Binding-site contacts:
Ligand atom P contacts residue ARG19 of chain 3.A at 2.8 Å.
Ligand atom O2 contacts residue A2 of chain 3.B at 3.7 Å.
Ligand atom C5' contacts residue ARG15 of chain 3.A at 2.5 Å.
Ligand atom C4 contacts residue A3 of chain 3.B at 3.6 Å.
Ligand atom OP2 contacts residue ALA16 of chain 3.A at 4.1 Å.
Ligand atom C3' contacts residue ARG19 of chain 3.A at 3.4 Å.
Ligand atom O4 contacts residue A1 of chain 3.B at 3.0 Å (h-bond).
Ligand atom C4' contacts residue ARG15 of chain 3.A at 3.3 Å.
Ligand atom OP1 contacts residue ARG19 of chain 3.A at 4.1 Å.
Ligand atom OP2 contacts residue ARG19 of chain 3.A at 2.1 Å (salt-bridge).
Ligand atom C4' contacts residue ARG19 of chain 3.A at 3.7 Å.
Ligand atom O5' contacts residue ARG15 of chain 3.A at 3.6 Å.
Ligand atom C2 contacts residue A3 of chain 3.B at 3.5 Å.
Ligand atom P contacts residue ARG15 of chain 3.A at 3.1 Å.
Ligand atom C5 contacts residue ARG19 of chain 3.A at 2.9 Å.
Ligand atom OP2 contacts residue ARG15 of chain 3.A at 2.5 Å.
Ligand atom C3' contacts residue ARG15 of chain 3.A at 3.8 Å.
Ligand atom C4 contacts residue ARG19 of chain 3.A at 3.9 Å.
Ligand atom N1 contacts residue ARG19 of chain 3.A at 3.9 Å.
Ligand atom N3 contacts residue A2 of chain 3.B at 3.7 Å.
Ligand atom N3 contacts residue A1 of chain 3.B at 2.7 Å (h-bond).
Ligand atom C2 contacts residue A2 of chain 3.B at 3.9 Å.
Ligand atom C2 contacts residue A1 of chain 3.B at 3.1 Å.
Ligand atom OP1 contacts residue MET14 of chain 3.A at 3.8 Å.
Ligand atom C1' contacts residue ARG19 of chain 3.A at 4.3 Å.
Ligand atom N3 contacts residue A3 of chain 3.B at 2.8 Å (h-bond).
Ligand atom OP1 contacts residue ARG15 of chain 3.A at 2.5 Å.
Ligand atom C2' contacts residue ARG19 of chain 3.A at 3.6 Å.
Ligand atom C4 contacts residue A1 of chain 3.B at 3.4 Å.
Ligand atom O3' contacts residue ARG19 of chain 3.A at 3.6 Å (salt-bridge).
Ligand atom OP1 contacts residue LYS18 of chain 3.A at 3.7 Å.
Ligand atom O4' contacts residue ARG19 of chain 3.A at 3.9 Å.
Ligand atom O2 contacts residue A1 of chain 3.B at 2.7 Å (h-bond).
Ligand atom O3' contacts residue ARG15 of chain 3.A at 3.1 Å (salt-bridge).
Ligand atom C5' contacts residue ARG19 of chain 3.A at 3.2 Å.
Ligand atom O2 contacts residue A3 of chain 3.B at 3.2 Å.
Ligand atom O4 contacts residue A3 of chain 3.B at 2.8 Å (h-bond).
Ligand atom C6 contacts residue ARG19 of chain 3.A at 2.7 Å.
Ligand atom N1 contacts residue A3 of chain 3.B at 4.3 Å.
Ligand atom O5' contacts residue ARG19 of chain 3.A at 2.1 Å (salt-bridge).

A protein and the small-molecule ligand that binds it are described below.
Small molecule (SMILES): O=c1ccn([C@@H]2O[C@H](CO[P](=O)(O)O[C@H]3[C@@H](O)[C@H](n4ccc(=O)[nH]c4=O)O[C@@H]3CO[P](=O)(O)O[C@H]3[C@@H](O)[C@H](n4ccc(=O)[nH]c4=O)O[C@@H]3CO[P](=O)(O)O[C@H]3[C@@H](O)[C@H](n4ccc(=O)[nH]c4=O)O[C@@H]3COP(=O)=O)[C@@H](O)[C@H]2O)c(=O)[nH]1

Sequence of chain 3.A:
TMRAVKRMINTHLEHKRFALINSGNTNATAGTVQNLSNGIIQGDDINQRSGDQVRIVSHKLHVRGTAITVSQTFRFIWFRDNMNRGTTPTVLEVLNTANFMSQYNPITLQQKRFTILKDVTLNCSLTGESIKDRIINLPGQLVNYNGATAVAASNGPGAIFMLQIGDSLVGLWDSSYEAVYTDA